Sequence of chain 1.B:
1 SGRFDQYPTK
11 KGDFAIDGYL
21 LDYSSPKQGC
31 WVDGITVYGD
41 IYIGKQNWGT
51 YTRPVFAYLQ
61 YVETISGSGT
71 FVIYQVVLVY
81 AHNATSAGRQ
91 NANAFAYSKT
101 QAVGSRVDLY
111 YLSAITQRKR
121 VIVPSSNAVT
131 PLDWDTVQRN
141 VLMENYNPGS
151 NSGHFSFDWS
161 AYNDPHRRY

Binding-site contacts:
Ligand atom O contacts residue GLN46 of chain 1.B at 2.8 Å (h-bond).
Ligand atom CE1 contacts residue ARG168 of chain 1.B at 3.7 Å.
Ligand atom CG contacts residue VAL103 of chain 1.B at 3.8 Å (hydrophobic).
Ligand atom C contacts residue TYR51 of chain 1.B at 3.5 Å (hydrophobic).
Ligand atom OE1 contacts residue ASN163 of chain 1.B at 3.1 Å (h-bond).
Ligand atom CG contacts residue GLN46 of chain 1.B at 3.6 Å.
Ligand atom N contacts residue GLN46 of chain 1.B at 3.2 Å (h-bond).
Ligand atom ND1 contacts residue TYR38 of chain 1.B at 3.0 Å (h-bond).
Ligand atom NE2 contacts residue ASP40 of chain 1.B at 3.1 Å (salt-bridge).
Ligand atom CG contacts residue ASN83 of chain 1.B at 3.6 Å.
Ligand atom O contacts residue TYR162 of chain 1.B at 3.6 Å (h-bond).
Ligand atom CB contacts residue ASN83 of chain 1.B at 3.7 Å.
Ligand atom CG contacts residue ASP108 of chain 1.B at 3.6 Å.
Ligand atom O contacts residue ARG106 of chain 1.B at 2.8 Å (salt-bridge).
Ligand atom OG contacts residue SER86 of chain 1.B at 3.6 Å.
Ligand atom CA contacts residue TYR51 of chain 1.B at 3.5 Å (hydrophobic).
Ligand atom N contacts residue TYR38 of chain 1.B at 3.4 Å (h-bond).
Ligand atom CB contacts residue ARG106 of chain 1.B at 3.5 Å.
Ligand atom OG contacts residue GLY49 of chain 1.B at 2.8 Å (h-bond).
Ligand atom CB contacts residue SER86 of chain 1.B at 3.5 Å.
Ligand atom CB contacts residue TRP159 of chain 1.B at 3.6 Å (hydrophobic).
Ligand atom CD contacts residue SER86 of chain 1.B at 3.8 Å.
Ligand atom OG contacts residue TRP48 of chain 1.B at 3.7 Å.
Ligand atom CB contacts residue TYR51 of chain 1.B at 3.7 Å (hydrophobic).
Ligand atom O contacts residue TYR51 of chain 1.B at 2.8 Å (h-bond).
Ligand atom CE1 contacts residue ASP40 of chain 1.B at 3.8 Å.
Ligand atom N contacts residue TYR51 of chain 1.B at 3.0 Å (h-bond).
Ligand atom CB contacts residue TYR162 of chain 1.B at 3.7 Å (hydrophobic).
Ligand atom OE1 contacts residue TYR162 of chain 1.B at 3.4 Å.
Ligand atom CG contacts residue TYR38 of chain 1.B at 3.5 Å (hydrophobic).
Ligand atom CG contacts residue TRP48 of chain 1.B at 3.7 Å (hydrophobic).
Ligand atom CD contacts residue TYR162 of chain 1.B at 3.6 Å (hydrophobic).
Ligand atom ND1 contacts residue ARG168 of chain 1.B at 3.3 Å (salt-bridge).
Ligand atom OE2 contacts residue ARG89 of chain 1.B at 3.6 Å.
Ligand atom OG contacts residue THR85 of chain 1.B at 2.8 Å (h-bond).
Ligand atom CD contacts residue TRP159 of chain 1.B at 3.8 Å (hydrophobic).
Ligand atom CB contacts residue THR85 of chain 1.B at 3.4 Å.
Ligand atom CB contacts residue TYR162 of chain 1.B at 3.8 Å (hydrophobic).
Ligand atom CE1 contacts residue TYR38 of chain 1.B at 3.3 Å (hydrophobic).
Ligand atom O contacts residue TYR162 of chain 1.B at 3.7 Å.

A protein and the small-molecule ligand that binds it are described below.
Small molecule (SMILES): CC[C@H](C)[C@H](NC(=O)[C@H](CO)NC(=O)[C@H](Cc1cnc[nH]1)NC(=O)[C@H](CO)NC(=O)[C@H](CCC(N)=O)NC(=O)[C@@H]1CCCN1C(=O)[C@@H](N)CCC(N)=O)C(=O)N[C@@H](CCC(=O)O)C(=O)N[C@H](C=O)CC(C)C